Binding-site contacts:
Ligand atom CG2 contacts residue GLU155 of chain 3.E at 3.7 Å.
Ligand atom CG contacts residue ARG450 of chain 3.E at 3.5 Å.
Ligand atom CG contacts residue GLU155 of chain 3.E at 3.8 Å.
Ligand atom CD1 contacts residue PRO180 of chain 3.A at 3.5 Å (hydrophobic).
Ligand atom CA contacts residue GLU155 of chain 3.E at 3.9 Å.
Ligand atom CD contacts residue ARG450 of chain 3.E at 2.9 Å.
Ligand atom CZ contacts residue THR445 of chain 3.E at 3.4 Å.
Ligand atom CB contacts residue LYS339 of chain 3.E at 2.9 Å.
Ligand atom CG contacts residue TYR244 of chain 3.A at 3.1 Å (hydrophobic).
Ligand atom OH contacts residue LEU239 of chain 3.A at 3.7 Å.
Ligand atom OD1 contacts residue LYS339 of chain 3.E at 2.9 Å (salt-bridge).
Ligand atom O contacts residue ARG450 of chain 3.E at 3.3 Å (salt-bridge).
Ligand atom CG contacts residue LYS339 of chain 3.E at 3.8 Å.
Ligand atom CG1 contacts residue ARG450 of chain 3.E at 3.4 Å.
Ligand atom CA contacts residue LYS339 of chain 3.E at 3.1 Å.
Ligand atom ND2 contacts residue GLU155 of chain 3.E at 3.1 Å (salt-bridge).
Ligand atom CG1 contacts residue GLU155 of chain 3.E at 3.8 Å.
Ligand atom OH contacts residue HIS446 of chain 3.E at 3.1 Å (h-bond).
Ligand atom CG contacts residue PRO452 of chain 3.E at 3.5 Å (hydrophobic).
Ligand atom CB contacts residue PRO452 of chain 3.E at 3.9 Å (hydrophobic).
Ligand atom CG1 contacts residue PHE451 of chain 3.E at 3.4 Å (hydrophobic).
Ligand atom CE1 contacts residue THR445 of chain 3.E at 3.3 Å.
Ligand atom C contacts residue ARG149 of chain 3.E at 3.8 Å.
Ligand atom CE1 contacts residue PRO180 of chain 3.A at 3.2 Å (hydrophobic).
Ligand atom CZ contacts residue ASP172 of chain 3.A at 3.8 Å.
Ligand atom OD2 contacts residue LYS339 of chain 3.E at 3.6 Å.
Ligand atom CZ contacts residue ARG149 of chain 3.E at 3.8 Å.
Ligand atom C contacts residue HIS446 of chain 3.E at 3.4 Å.
Ligand atom CE1 contacts residue ARG149 of chain 3.E at 3.6 Å.
Ligand atom CG2 contacts residue LEU145 of chain 3.E at 3.8 Å (hydrophobic).
Ligand atom O contacts residue HIS446 of chain 3.E at 2.8 Å.
Ligand atom CB contacts residue GLN245 of chain 3.A at 3.6 Å.
Ligand atom OD1 contacts residue GLU155 of chain 3.E at 3.8 Å.
Ligand atom CB contacts residue ARG450 of chain 3.E at 3.6 Å.
Ligand atom OH contacts residue MET179 of chain 3.A at 3.4 Å (h-bond).
Ligand atom CE2 contacts residue MET179 of chain 3.A at 3.7 Å (hydrophobic).
Ligand atom OH contacts residue THR445 of chain 3.E at 3.2 Å.
Ligand atom CE2 contacts residue HIS446 of chain 3.E at 3.5 Å.
Ligand atom O contacts residue ARG149 of chain 3.E at 2.6 Å (salt-bridge).
Ligand atom CZ contacts residue HIS446 of chain 3.E at 3.7 Å.

Sequence of chain 3.E:
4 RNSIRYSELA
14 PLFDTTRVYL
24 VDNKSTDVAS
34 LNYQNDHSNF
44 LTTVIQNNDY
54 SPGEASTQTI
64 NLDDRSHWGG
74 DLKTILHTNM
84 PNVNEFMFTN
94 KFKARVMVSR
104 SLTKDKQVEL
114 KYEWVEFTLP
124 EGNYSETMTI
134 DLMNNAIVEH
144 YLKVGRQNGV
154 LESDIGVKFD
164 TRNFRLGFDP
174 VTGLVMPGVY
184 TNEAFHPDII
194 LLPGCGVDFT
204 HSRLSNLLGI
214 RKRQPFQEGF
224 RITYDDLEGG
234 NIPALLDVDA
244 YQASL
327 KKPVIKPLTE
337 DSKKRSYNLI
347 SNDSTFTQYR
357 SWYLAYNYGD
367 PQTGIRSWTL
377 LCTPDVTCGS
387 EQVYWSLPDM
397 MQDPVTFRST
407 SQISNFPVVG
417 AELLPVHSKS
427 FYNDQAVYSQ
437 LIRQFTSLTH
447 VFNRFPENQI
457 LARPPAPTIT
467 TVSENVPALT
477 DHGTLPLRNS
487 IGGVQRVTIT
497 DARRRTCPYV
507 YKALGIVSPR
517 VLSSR

Sequence of chain 3.A:
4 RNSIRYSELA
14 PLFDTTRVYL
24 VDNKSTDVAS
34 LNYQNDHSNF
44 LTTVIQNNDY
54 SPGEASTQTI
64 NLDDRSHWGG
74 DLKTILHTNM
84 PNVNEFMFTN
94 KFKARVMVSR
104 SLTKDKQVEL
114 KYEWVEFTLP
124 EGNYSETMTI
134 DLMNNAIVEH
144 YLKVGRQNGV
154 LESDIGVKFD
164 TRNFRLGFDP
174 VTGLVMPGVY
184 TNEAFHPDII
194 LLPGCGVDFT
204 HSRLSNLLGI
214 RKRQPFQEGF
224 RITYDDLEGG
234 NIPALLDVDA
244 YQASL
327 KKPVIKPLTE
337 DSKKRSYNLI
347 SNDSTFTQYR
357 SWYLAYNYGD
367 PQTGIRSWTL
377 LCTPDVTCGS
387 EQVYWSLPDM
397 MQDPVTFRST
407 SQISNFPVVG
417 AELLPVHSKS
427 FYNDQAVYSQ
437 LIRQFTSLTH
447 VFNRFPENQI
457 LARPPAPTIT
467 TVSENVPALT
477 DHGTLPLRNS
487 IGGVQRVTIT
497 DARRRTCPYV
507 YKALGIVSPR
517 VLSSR

The small molecule below binds the protein below.
Small molecule (SMILES): CC(C)[C@H](NC(=O)[C@@H]1CCCN1C(=O)[C@H](CC(N)=O)NC(=O)[C@H](Cc1ccccc1)NC(=O)[C@@H](N)[C@@H](C)O)C(=O)N[C@@H](Cc1ccc(O)cc1)C(=O)N1CCC[C@H]1C(=O)N[C@@H](Cc1ccc(O)cc1)C(=O)N[C@@H](CC(=O)O)C(=O)N[C@H](C=O)[C@@H](C)O